This small molecule binds to this protein.
Small molecule (SMILES): OC[C@H]1O[C@@H](O[C@@H]2[C@@H](O)[C@H](O)O[C@H](CO)[C@H]2O)[C@H](O)[C@@H](O)[C@@H]1O

Binding-site contacts:
Ligand atom O6 contacts residue GLU258 of chain 1.A at 2.7 Å (salt-bridge).
Ligand atom C5 contacts residue PHE41 of chain 1.A at 3.7 Å (hydrophobic).
Ligand atom C3 contacts residue GLU70 of chain 1.A at 3.3 Å.
Ligand atom O3 contacts residue TYR115 of chain 1.A at 3.6 Å.
Ligand atom O2 contacts residue GLU70 of chain 1.A at 2.6 Å (salt-bridge).
Ligand atom C2 contacts residue ZZ11 of chain 1.C at 3.6 Å.
Ligand atom O5 contacts residue ZZ11 of chain 1.C at 2.8 Å.
Ligand atom O5 contacts residue TYR185 of chain 1.A at 3.4 Å.
Ligand atom C2 contacts residue GLU70 of chain 1.A at 3.5 Å.
Ligand atom C6 contacts residue ZZ11 of chain 1.C at 3.7 Å.
Ligand atom O6 contacts residue ZZ11 of chain 1.C at 3.1 Å.
Ligand atom O4 contacts residue PHE41 of chain 1.A at 3.3 Å.
Ligand atom C6 contacts residue TRP187 of chain 1.A at 3.7 Å (hydrophobic).
Ligand atom O2 contacts residue GLU109 of chain 1.A at 3.1 Å (salt-bridge).
Ligand atom C5 contacts residue ZZ11 of chain 1.C at 3.6 Å.
Ligand atom C6 contacts residue TRP14 of chain 1.A at 3.6 Å (hydrophobic).
Ligand atom O4 contacts residue PHE256 of chain 1.A at 3.5 Å.
Ligand atom O4 contacts residue GLU261 of chain 1.A at 2.7 Å (salt-bridge).
Ligand atom C5 contacts residue TYR185 of chain 1.A at 3.5 Å (hydrophobic).
Ligand atom O3 contacts residue LYS260 of chain 1.A at 3.5 Å (salt-bridge).
Ligand atom O6 contacts residue GLU261 of chain 1.A at 2.9 Å (salt-bridge).
Ligand atom O5 contacts residue LYS260 of chain 1.A at 2.9 Å (salt-bridge).
Ligand atom C4 contacts residue GLU261 of chain 1.A at 3.3 Å.
Ligand atom C1 contacts residue GLU109 of chain 1.A at 3.4 Å.
Ligand atom O1 contacts residue ZZ11 of chain 1.C at 1.4 Å.
Ligand atom O4 contacts residue LYS260 of chain 1.A at 2.9 Å (salt-bridge).
Ligand atom C6 contacts residue GLU258 of chain 1.A at 3.3 Å.
Ligand atom C5 contacts residue LYS260 of chain 1.A at 3.7 Å.
Ligand atom O1 contacts residue TRP114 of chain 1.A at 3.7 Å.
Ligand atom O3 contacts residue GLU70 of chain 1.A at 2.6 Å (salt-bridge).
Ligand atom O2 contacts residue HIS108 of chain 1.A at 3.6 Å (h-bond).
Ligand atom C2 contacts residue GLU109 of chain 1.A at 3.6 Å.
Ligand atom C6 contacts residue GLU261 of chain 1.A at 3.2 Å.
Ligand atom C1 contacts residue LYS260 of chain 1.A at 3.6 Å.
Ligand atom O2 contacts residue TYR115 of chain 1.A at 2.7 Å (h-bond).
Ligand atom O2 contacts residue GLN222 of chain 1.A at 2.9 Å (h-bond).
Ligand atom C2 contacts residue TYR115 of chain 1.A at 3.0 Å (hydrophobic).
Ligand atom O6 contacts residue LYS260 of chain 1.A at 2.8 Å (salt-bridge).
Ligand atom O6 contacts residue TRP187 of chain 1.A at 3.3 Å.
Ligand atom C1 contacts residue ZZ11 of chain 1.C at 2.3 Å.

Sequence of chain 1.A:
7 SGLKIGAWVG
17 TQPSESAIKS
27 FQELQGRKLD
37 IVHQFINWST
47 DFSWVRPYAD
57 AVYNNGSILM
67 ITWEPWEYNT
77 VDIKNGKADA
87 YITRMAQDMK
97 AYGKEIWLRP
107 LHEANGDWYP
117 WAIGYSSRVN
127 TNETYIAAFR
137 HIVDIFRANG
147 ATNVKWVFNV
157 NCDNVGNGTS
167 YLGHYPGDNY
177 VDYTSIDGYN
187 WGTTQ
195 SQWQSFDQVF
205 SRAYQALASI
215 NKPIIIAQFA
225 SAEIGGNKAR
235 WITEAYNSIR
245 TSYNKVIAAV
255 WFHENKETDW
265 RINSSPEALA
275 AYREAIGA